Sequence of chain 3.A:
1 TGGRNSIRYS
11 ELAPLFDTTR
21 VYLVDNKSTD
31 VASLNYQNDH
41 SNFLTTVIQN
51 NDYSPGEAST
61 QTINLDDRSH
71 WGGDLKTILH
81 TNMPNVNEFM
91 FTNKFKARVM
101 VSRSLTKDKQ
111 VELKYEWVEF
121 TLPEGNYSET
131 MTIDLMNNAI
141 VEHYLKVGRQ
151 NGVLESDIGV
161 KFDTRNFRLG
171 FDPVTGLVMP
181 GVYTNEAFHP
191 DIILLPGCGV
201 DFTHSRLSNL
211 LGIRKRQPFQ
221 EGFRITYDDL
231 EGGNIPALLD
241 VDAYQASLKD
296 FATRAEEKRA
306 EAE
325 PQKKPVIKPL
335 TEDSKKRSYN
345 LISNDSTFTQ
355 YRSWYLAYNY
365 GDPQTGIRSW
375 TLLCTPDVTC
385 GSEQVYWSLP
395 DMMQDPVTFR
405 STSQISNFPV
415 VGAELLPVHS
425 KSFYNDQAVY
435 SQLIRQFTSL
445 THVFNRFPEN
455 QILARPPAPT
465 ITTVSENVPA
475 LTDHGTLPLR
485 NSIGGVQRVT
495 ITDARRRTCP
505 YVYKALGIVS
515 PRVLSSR

A small-molecule ligand and the protein it binds are described below.
Small molecule (SMILES): CCCCCCCCCCCC[N+](C)(C)CCCS(=O)(=O)O

Binding-site contacts:
Ligand atom O1S contacts residue ARG224 of chain 3.A at 2.9 Å (salt-bridge).
Ligand atom O1S contacts residue GLY222 of chain 3.A at 3.0 Å (h-bond).
Ligand atom O1S contacts residue LYS215 of chain 3.A at 3.9 Å.
Ligand atom O1S contacts residue TRP374 of chain 3.A at 4.0 Å.
Ligand atom S1 contacts residue ARG224 of chain 3.A at 4.0 Å.
Ligand atom O2S contacts residue GLY222 of chain 3.A at 3.4 Å (h-bond).
Ligand atom N1 contacts residue TRP374 of chain 3.A at 3.5 Å.
Ligand atom C2 contacts residue TRP374 of chain 3.A at 4.0 Å (hydrophobic).
Ligand atom C3 contacts residue ASP229 of chain 3.A at 4.4 Å.
Ligand atom S1 contacts residue LYS215 of chain 3.A at 4.1 Å.
Ligand atom O1S contacts residue PHE223 of chain 3.A at 3.2 Å.
Ligand atom C1 contacts residue TRP374 of chain 3.A at 3.3 Å (hydrophobic).
Ligand atom O2S contacts residue LYS215 of chain 3.A at 3.1 Å (salt-bridge).
Ligand atom C2 contacts residue ARG224 of chain 3.A at 4.0 Å.
Ligand atom O3S contacts residue ARG224 of chain 3.A at 3.8 Å.
Ligand atom C1 contacts residue ARG224 of chain 3.A at 4.1 Å.
Ligand atom C3 contacts residue TRP374 of chain 3.A at 4.0 Å (hydrophobic).
Ligand atom S1 contacts residue GLY222 of chain 3.A at 3.8 Å.
Ligand atom S1 contacts residue TRP374 of chain 3.A at 4.4 Å.